A protein and the small-molecule ligand that binds it are described below.
Small molecule (SMILES): OC[C@H]1O[C@H](O)[C@@H](O)[C@@H](O)[C@@H]1O

Binding-site contacts:
Ligand atom C2 contacts residue ARG25 of chain 1.A at 4.5 Å.
Ligand atom O6 contacts residue TRP11 of chain 1.A at 4.3 Å.
Ligand atom O2 contacts residue GLN10 of chain 1.A at 3.0 Å (h-bond).
Ligand atom C4 contacts residue TRP11 of chain 1.A at 3.9 Å (hydrophobic).
Ligand atom C5 contacts residue TRP11 of chain 1.A at 3.0 Å (hydrophobic).
Ligand atom O3 contacts residue MAN1 of chain 1.G at 3.9 Å.
Ligand atom O5 contacts residue TRP11 of chain 1.A at 2.3 Å.
Ligand atom C1 contacts residue ARG50 of chain 1.A at 4.0 Å.
Ligand atom C5 contacts residue ARG50 of chain 1.A at 3.3 Å.
Ligand atom C3 contacts residue TRP11 of chain 1.A at 3.5 Å (hydrophobic).
Ligand atom C2 contacts residue TRP11 of chain 1.A at 2.7 Å (hydrophobic).
Ligand atom C6 contacts residue TRP11 of chain 1.A at 4.2 Å (hydrophobic).
Ligand atom O6 contacts residue ARG50 of chain 1.A at 3.0 Å (salt-bridge).
Ligand atom O6 contacts residue GLN23 of chain 1.A at 4.3 Å.
Ligand atom O2 contacts residue TRP11 of chain 1.A at 3.8 Å.
Ligand atom C2 contacts residue GLN10 of chain 1.A at 4.2 Å.
Ligand atom C3 contacts residue MAN1 of chain 1.G at 4.5 Å.
Ligand atom C1 contacts residue TRP11 of chain 1.A at 1.4 Å (hydrophobic).
Ligand atom C6 contacts residue ARG50 of chain 1.A at 3.5 Å.
Ligand atom O5 contacts residue ARG50 of chain 1.A at 3.6 Å.

Sequence of chain 1.A:
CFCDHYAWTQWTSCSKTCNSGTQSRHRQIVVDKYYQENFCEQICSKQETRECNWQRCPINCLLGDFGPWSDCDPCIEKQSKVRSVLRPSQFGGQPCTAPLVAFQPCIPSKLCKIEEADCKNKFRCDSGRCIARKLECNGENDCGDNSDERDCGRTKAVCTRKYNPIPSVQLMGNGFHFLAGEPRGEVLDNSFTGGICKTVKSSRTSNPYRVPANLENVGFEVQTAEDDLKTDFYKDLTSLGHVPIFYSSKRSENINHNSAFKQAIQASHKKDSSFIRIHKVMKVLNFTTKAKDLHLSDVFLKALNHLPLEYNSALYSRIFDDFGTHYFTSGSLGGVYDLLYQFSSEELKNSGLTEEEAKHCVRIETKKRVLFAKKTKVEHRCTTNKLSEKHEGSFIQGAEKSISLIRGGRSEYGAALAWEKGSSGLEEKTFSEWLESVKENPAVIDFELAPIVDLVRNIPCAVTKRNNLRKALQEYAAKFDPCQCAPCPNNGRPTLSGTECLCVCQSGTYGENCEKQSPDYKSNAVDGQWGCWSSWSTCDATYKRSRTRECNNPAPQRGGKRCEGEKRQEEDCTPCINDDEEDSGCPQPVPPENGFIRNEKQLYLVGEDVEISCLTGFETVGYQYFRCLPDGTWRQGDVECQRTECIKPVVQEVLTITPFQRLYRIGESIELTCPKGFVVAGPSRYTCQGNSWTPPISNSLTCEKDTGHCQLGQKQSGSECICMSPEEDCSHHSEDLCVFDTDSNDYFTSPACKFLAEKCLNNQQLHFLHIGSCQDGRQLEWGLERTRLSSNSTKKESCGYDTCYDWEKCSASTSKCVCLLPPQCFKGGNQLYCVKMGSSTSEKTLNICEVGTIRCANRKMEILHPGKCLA